Binding-site contacts:
Ligand atom C1 contacts residue SER347 of chain 1.B at 3.8 Å.
Ligand atom C7 contacts residue ASN350 of chain 1.B at 3.4 Å.
Ligand atom C5 contacts residue SER347 of chain 1.B at 4.2 Å.
Ligand atom O5 contacts residue SER347 of chain 1.B at 3.5 Å.
Ligand atom N2 contacts residue GLY345 of chain 1.B at 4.4 Å.
Ligand atom C1 contacts residue GLY345 of chain 1.B at 4.3 Å.
Ligand atom C2 contacts residue ASN350 of chain 1.B at 2.4 Å.
Ligand atom C8 contacts residue ASN350 of chain 1.B at 4.5 Å.
Ligand atom C8 contacts residue LEU353 of chain 1.B at 4.0 Å (hydrophobic).
Ligand atom C3 contacts residue GLY345 of chain 1.B at 4.3 Å.
Ligand atom C3 contacts residue ASN350 of chain 1.B at 3.8 Å.
Ligand atom O7 contacts residue ASN350 of chain 1.B at 3.5 Å (h-bond).
Ligand atom C4 contacts residue ASN350 of chain 1.B at 4.2 Å.
Ligand atom N2 contacts residue ASN350 of chain 1.B at 2.9 Å (h-bond).
Ligand atom C1 contacts residue ASN350 of chain 1.B at 1.4 Å.
Ligand atom O5 contacts residue ASN350 of chain 1.B at 2.3 Å (h-bond).
Ligand atom C5 contacts residue ASN350 of chain 1.B at 3.6 Å.

The protein below binds the small molecule below.
Small molecule (SMILES): CC(=O)N[C@@H]1[C@@H](O)[C@H](O)[C@@H](CO)O[C@H]1O

Sequence of chain 1.B:
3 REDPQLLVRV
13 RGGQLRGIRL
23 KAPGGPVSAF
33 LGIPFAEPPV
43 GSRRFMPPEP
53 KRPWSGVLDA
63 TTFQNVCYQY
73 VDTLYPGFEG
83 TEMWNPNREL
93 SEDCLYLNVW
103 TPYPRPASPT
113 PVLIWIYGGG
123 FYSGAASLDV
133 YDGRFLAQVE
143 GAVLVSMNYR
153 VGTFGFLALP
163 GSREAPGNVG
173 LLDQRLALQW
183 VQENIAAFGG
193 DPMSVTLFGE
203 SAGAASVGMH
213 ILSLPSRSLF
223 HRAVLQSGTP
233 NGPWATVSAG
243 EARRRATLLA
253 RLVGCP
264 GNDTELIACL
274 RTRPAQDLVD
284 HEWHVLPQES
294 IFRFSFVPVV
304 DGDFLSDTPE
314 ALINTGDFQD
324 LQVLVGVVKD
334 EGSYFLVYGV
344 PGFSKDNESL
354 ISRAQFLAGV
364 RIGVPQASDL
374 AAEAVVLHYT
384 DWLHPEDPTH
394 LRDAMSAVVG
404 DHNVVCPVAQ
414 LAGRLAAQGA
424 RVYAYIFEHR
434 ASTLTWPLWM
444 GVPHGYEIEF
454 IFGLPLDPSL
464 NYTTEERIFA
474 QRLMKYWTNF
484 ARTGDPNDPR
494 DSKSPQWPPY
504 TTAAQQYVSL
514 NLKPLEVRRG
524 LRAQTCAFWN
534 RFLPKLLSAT